This small molecule binds to this protein.
Small molecule (SMILES): CC(=O)N[C@H]1[C@H](O[C@H]2[C@H](O)[C@@H](NC(C)=O)CO[C@@H]2CO)O[C@H](CO)[C@@H](O[C@@H]2O[C@H](CO[C@H]3O[C@H](CO[C@H]4O[C@H](CO)[C@@H](O)[C@H](O)[C@@H]4O)[C@@H](O)[C@H](O)[C@@H]3O)[C@@H](O)[C@H](O)[C@@H]2O)[C@@H]1O

Sequence of chain 1.A:
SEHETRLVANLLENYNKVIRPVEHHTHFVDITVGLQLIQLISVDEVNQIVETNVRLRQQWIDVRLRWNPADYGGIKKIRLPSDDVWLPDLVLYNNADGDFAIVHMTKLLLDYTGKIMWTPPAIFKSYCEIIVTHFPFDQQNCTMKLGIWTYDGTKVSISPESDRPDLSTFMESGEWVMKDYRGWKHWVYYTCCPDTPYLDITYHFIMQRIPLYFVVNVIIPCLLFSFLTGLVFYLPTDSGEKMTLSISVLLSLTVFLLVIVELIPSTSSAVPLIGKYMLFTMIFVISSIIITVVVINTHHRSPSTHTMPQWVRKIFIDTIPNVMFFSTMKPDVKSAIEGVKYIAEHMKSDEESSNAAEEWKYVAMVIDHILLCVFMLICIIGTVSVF

Binding-site contacts:
Ligand atom O6 contacts residue TRP187 of chain 1.A at 3.8 Å.
Ligand atom C6 contacts residue THR143 of chain 1.A at 3.6 Å.
Ligand atom O3 contacts residue TRP187 of chain 1.A at 3.7 Å.
Ligand atom O7 contacts residue THR202 of chain 1.A at 3.4 Å.
Ligand atom C2 contacts residue ASN141 of chain 1.A at 2.5 Å.
Ligand atom C8 contacts residue HIS186 of chain 1.A at 3.6 Å.
Ligand atom N2 contacts residue HIS186 of chain 1.A at 3.5 Å (h-bond).
Ligand atom O7 contacts residue ASN141 of chain 1.A at 2.9 Å (h-bond).
Ligand atom O5 contacts residue ASN141 of chain 1.A at 2.4 Å (h-bond).
Ligand atom C4 contacts residue TRP184 of chain 1.A at 4.0 Å (hydrophobic).
Ligand atom C2 contacts residue TRP184 of chain 1.A at 3.8 Å (hydrophobic).
Ligand atom O4 contacts residue HIS204 of chain 1.A at 3.9 Å.
Ligand atom C2 contacts residue HIS186 of chain 1.A at 3.9 Å.
Ligand atom C3 contacts residue HIS204 of chain 1.A at 4.0 Å.
Ligand atom O5 contacts residue LYS185 of chain 1.A at 4.0 Å.
Ligand atom N2 contacts residue ILE206 of chain 1.A at 4.0 Å.
Ligand atom C1 contacts residue ASN141 of chain 1.A at 1.4 Å.
Ligand atom C3 contacts residue TRP187 of chain 1.A at 3.8 Å (hydrophobic).
Ligand atom C1 contacts residue HIS186 of chain 1.A at 4.0 Å.
Ligand atom O3 contacts residue HIS186 of chain 1.A at 2.8 Å (h-bond).
Ligand atom C5 contacts residue HIS204 of chain 1.A at 4.0 Å.
Ligand atom C6 contacts residue TRP184 of chain 1.A at 3.9 Å (hydrophobic).
Ligand atom C7 contacts residue HIS186 of chain 1.A at 3.3 Å.
Ligand atom C3 contacts residue ASN141 of chain 1.A at 3.8 Å.
Ligand atom C1 contacts residue LYS185 of chain 1.A at 3.6 Å.
Ligand atom N2 contacts residue ASN141 of chain 1.A at 2.9 Å (h-bond).
Ligand atom C8 contacts residue ILE206 of chain 1.A at 3.7 Å (hydrophobic).
Ligand atom C5 contacts residue TRP184 of chain 1.A at 3.8 Å (hydrophobic).
Ligand atom C7 contacts residue ILE206 of chain 1.A at 3.9 Å (hydrophobic).
Ligand atom C6 contacts residue LYS185 of chain 1.A at 3.5 Å.
Ligand atom O5 contacts residue TRP184 of chain 1.A at 3.7 Å.
Ligand atom O2 contacts residue TRP187 of chain 1.A at 3.6 Å (h-bond).
Ligand atom C8 contacts residue THR202 of chain 1.A at 4.0 Å.
Ligand atom O5 contacts residue TRP187 of chain 1.A at 3.7 Å.
Ligand atom O7 contacts residue TRP184 of chain 1.A at 4.0 Å.
Ligand atom O7 contacts residue HIS186 of chain 1.A at 3.1 Å.
Ligand atom C7 contacts residue ASN141 of chain 1.A at 3.0 Å.
Ligand atom C3 contacts residue HIS186 of chain 1.A at 3.9 Å.
Ligand atom C5 contacts residue ASN141 of chain 1.A at 3.6 Å.
Ligand atom O4 contacts residue TRP187 of chain 1.A at 3.6 Å (h-bond).